Binding-site contacts:
Ligand atom C7 contacts residue ASN167 of chain 1.D at 3.4 Å.
Ligand atom C2 contacts residue ASN167 of chain 1.D at 2.5 Å.
Ligand atom N2 contacts residue ASN167 of chain 1.D at 2.9 Å (h-bond).
Ligand atom O5 contacts residue ARG162 of chain 1.D at 3.9 Å.
Ligand atom O7 contacts residue ARG278 of chain 2.D at 3.0 Å (salt-bridge).
Ligand atom O6 contacts residue VAL144 of chain 1.D at 3.9 Å.
Ligand atom C1 contacts residue ASN167 of chain 1.D at 1.4 Å.
Ligand atom C5 contacts residue ASN167 of chain 1.D at 3.6 Å.
Ligand atom N2 contacts residue GLN76 of chain 1.G at 3.7 Å.
Ligand atom O5 contacts residue ASN167 of chain 1.D at 2.4 Å (h-bond).
Ligand atom C8 contacts residue GLN76 of chain 1.G at 3.8 Å.
Ligand atom N2 contacts residue THR168 of chain 1.D at 4.4 Å.
Ligand atom O3 contacts residue GLN73 of chain 1.G at 4.3 Å.
Ligand atom C8 contacts residue ASN167 of chain 1.D at 3.8 Å.
Ligand atom O7 contacts residue ASN167 of chain 1.D at 3.5 Å (h-bond).
Ligand atom C7 contacts residue ARG278 of chain 2.D at 3.5 Å.
Ligand atom C8 contacts residue ARG278 of chain 2.D at 3.3 Å.
Ligand atom C7 contacts residue GLN76 of chain 1.G at 4.3 Å.
Ligand atom C4 contacts residue ASN167 of chain 1.D at 4.2 Å.
Ligand atom C3 contacts residue ASN167 of chain 1.D at 3.8 Å.
Ligand atom C1 contacts residue ARG162 of chain 1.D at 4.1 Å.

Sequence of chain 1.D:
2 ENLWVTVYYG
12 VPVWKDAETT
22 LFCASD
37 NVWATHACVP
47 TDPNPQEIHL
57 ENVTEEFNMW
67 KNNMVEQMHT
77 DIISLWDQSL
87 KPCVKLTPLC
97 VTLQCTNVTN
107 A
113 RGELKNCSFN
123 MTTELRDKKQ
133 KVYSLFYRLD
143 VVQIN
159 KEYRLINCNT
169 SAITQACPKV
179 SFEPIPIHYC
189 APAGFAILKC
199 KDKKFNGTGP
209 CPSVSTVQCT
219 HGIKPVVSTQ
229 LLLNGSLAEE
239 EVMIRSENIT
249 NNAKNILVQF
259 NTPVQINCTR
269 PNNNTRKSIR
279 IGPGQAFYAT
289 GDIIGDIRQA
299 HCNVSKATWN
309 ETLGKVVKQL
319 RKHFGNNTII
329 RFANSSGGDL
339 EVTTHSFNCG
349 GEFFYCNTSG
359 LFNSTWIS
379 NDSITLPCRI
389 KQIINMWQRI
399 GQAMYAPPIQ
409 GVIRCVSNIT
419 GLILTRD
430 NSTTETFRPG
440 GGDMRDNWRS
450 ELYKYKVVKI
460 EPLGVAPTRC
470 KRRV

This small molecule binds to this protein.
Small molecule (SMILES): CC(=O)N[C@H]1[C@H](O[C@H]2[C@H](O)[C@@H](NC(C)=O)CO[C@@H]2CO)O[C@H](CO)[C@@H](O)[C@@H]1O

Sequence of chain 2.D:
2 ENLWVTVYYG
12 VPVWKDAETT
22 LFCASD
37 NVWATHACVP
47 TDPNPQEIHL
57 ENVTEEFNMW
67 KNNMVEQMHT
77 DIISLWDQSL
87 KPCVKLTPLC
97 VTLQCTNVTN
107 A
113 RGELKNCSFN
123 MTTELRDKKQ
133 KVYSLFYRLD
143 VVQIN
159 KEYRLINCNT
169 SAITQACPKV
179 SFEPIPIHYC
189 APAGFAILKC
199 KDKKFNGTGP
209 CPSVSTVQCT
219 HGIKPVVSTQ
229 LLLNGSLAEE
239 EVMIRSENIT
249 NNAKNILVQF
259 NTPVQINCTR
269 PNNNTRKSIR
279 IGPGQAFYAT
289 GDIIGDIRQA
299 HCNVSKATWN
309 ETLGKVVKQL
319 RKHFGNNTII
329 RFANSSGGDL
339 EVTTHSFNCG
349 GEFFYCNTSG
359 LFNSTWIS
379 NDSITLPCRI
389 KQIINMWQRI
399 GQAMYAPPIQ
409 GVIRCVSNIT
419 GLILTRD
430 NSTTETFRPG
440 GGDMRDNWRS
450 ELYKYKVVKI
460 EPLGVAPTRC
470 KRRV

Sequence of chain 1.G:
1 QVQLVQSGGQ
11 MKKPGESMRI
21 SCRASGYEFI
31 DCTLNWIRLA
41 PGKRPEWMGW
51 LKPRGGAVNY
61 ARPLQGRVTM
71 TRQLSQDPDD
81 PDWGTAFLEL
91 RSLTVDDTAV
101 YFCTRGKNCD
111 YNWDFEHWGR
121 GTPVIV